Sequence of chain 1.J:
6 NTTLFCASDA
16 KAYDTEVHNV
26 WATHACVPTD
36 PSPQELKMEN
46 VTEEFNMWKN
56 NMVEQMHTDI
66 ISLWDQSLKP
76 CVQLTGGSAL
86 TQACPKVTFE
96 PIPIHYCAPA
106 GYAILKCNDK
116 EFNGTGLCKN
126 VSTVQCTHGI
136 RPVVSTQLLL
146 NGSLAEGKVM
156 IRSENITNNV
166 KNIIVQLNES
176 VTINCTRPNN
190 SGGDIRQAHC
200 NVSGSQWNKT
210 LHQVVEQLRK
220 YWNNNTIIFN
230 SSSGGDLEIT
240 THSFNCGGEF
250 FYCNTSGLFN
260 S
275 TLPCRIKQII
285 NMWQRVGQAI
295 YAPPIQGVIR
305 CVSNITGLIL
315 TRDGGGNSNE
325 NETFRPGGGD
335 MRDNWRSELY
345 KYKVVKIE

A protein and the small-molecule ligand that binds it are described below.
Small molecule (SMILES): CC(=O)N[C@@H]1[C@@H](O)[C@H](O)[C@@H](CO)O[C@H]1O

Binding-site contacts:
Ligand atom C1 contacts residue ASN253 of chain 1.J at 1.4 Å.
Ligand atom O5 contacts residue ASN253 of chain 1.J at 2.4 Å (h-bond).
Ligand atom O7 contacts residue ASN253 of chain 1.J at 3.0 Å (h-bond).
Ligand atom C6 contacts residue SER255 of chain 1.J at 3.0 Å.
Ligand atom C4 contacts residue ASN253 of chain 1.J at 4.2 Å.
Ligand atom C5 contacts residue ASN253 of chain 1.J at 3.6 Å.
Ligand atom C2 contacts residue ASN253 of chain 1.J at 2.5 Å.
Ligand atom C5 contacts residue SER255 of chain 1.J at 3.3 Å.
Ligand atom O6 contacts residue SER255 of chain 1.J at 3.9 Å.
Ligand atom N2 contacts residue ASN253 of chain 1.J at 2.9 Å (h-bond).
Ligand atom O5 contacts residue SER255 of chain 1.J at 2.8 Å (h-bond).
Ligand atom C1 contacts residue SER255 of chain 1.J at 3.8 Å.
Ligand atom C8 contacts residue ASN253 of chain 1.J at 4.4 Å.
Ligand atom C3 contacts residue ASN253 of chain 1.J at 3.8 Å.
Ligand atom C7 contacts residue ASN253 of chain 1.J at 3.1 Å.